Binding-site contacts:
Ligand atom CAE contacts residue ALA99 of chain 1.A at 3.9 Å (hydrophobic).
Ligand atom CAG contacts residue PHE153 of chain 1.A at 3.9 Å (hydrophobic).
Ligand atom CAI contacts residue LEU118 of chain 1.A at 3.9 Å (hydrophobic).
Ligand atom CAE contacts residue LEU118 of chain 1.A at 3.8 Å (hydrophobic).
Ligand atom CAE contacts residue VAL87 of chain 1.A at 3.5 Å (hydrophobic).
Ligand atom CAB contacts residue VAL103 of chain 1.A at 3.5 Å (hydrophobic).
Ligand atom CAH contacts residue MET102 of chain 1.A at 4.1 Å (hydrophobic).
Ligand atom CAD contacts residue ALA99 of chain 1.A at 3.8 Å (hydrophobic).
Ligand atom CAI contacts residue ALA99 of chain 1.A at 3.8 Å (hydrophobic).
Ligand atom CAC contacts residue LEU118 of chain 1.A at 4.0 Å (hydrophobic).
Ligand atom CAF contacts residue ALA99 of chain 1.A at 3.8 Å (hydrophobic).
Ligand atom CAH contacts residue LEU118 of chain 1.A at 4.0 Å (hydrophobic).
Ligand atom CAF contacts residue LEU84 of chain 1.A at 3.8 Å (hydrophobic).
Ligand atom CAE contacts residue LEU121 of chain 1.A at 3.8 Å (hydrophobic).
Ligand atom CAD contacts residue LEU84 of chain 1.A at 3.9 Å (hydrophobic).
Ligand atom CAF contacts residue LEU118 of chain 1.A at 4.0 Å (hydrophobic).
Ligand atom CAG contacts residue LEU118 of chain 1.A at 3.8 Å (hydrophobic).
Ligand atom CAH contacts residue VAL111 of chain 1.A at 3.5 Å (hydrophobic).
Ligand atom CAG contacts residue LEU121 of chain 1.A at 3.6 Å (hydrophobic).
Ligand atom CAA contacts residue LEU118 of chain 1.A at 3.7 Å (hydrophobic).
Ligand atom CAA contacts residue MET102 of chain 1.A at 4.3 Å (hydrophobic).
Ligand atom CAC contacts residue LEU91 of chain 1.A at 4.1 Å (hydrophobic).
Ligand atom CAH contacts residue PHE114 of chain 1.A at 4.3 Å (hydrophobic).
Ligand atom CAG contacts residue ALA99 of chain 1.A at 3.8 Å (hydrophobic).
Ligand atom CAJ contacts residue ALA99 of chain 1.A at 4.4 Å (hydrophobic).
Ligand atom CAJ contacts residue MET102 of chain 1.A at 3.8 Å (hydrophobic).
Ligand atom CAD contacts residue TYR88 of chain 1.A at 4.3 Å (hydrophobic).
Ligand atom CAB contacts residue ALA99 of chain 1.A at 3.7 Å (hydrophobic).
Ligand atom CAD contacts residue LEU118 of chain 1.A at 4.0 Å (hydrophobic).
Ligand atom CAE contacts residue LEU91 of chain 1.A at 3.8 Å (hydrophobic).
Ligand atom CAA contacts residue LEU121 of chain 1.A at 3.9 Å (hydrophobic).
Ligand atom CAB contacts residue VAL111 of chain 1.A at 3.6 Å (hydrophobic).
Ligand atom CAB contacts residue MET102 of chain 1.A at 3.7 Å (hydrophobic).
Ligand atom CAC contacts residue TYR88 of chain 1.A at 3.6 Å (hydrophobic).
Ligand atom CAA contacts residue LEU133 of chain 1.A at 4.3 Å (hydrophobic).
Ligand atom CAC contacts residue LEU84 of chain 1.A at 4.1 Å (hydrophobic).
Ligand atom CAC contacts residue ALA99 of chain 1.A at 3.9 Å (hydrophobic).
Ligand atom CAA contacts residue PHE114 of chain 1.A at 4.1 Å (hydrophobic).
Ligand atom CAJ contacts residue VAL111 of chain 1.A at 4.3 Å (hydrophobic).
Ligand atom CAC contacts residue VAL87 of chain 1.A at 3.5 Å (hydrophobic).

The small molecule below binds the protein below.
Small molecule (SMILES): CC[C@@H](C)c1ccccc1

Sequence of chain 1.A:
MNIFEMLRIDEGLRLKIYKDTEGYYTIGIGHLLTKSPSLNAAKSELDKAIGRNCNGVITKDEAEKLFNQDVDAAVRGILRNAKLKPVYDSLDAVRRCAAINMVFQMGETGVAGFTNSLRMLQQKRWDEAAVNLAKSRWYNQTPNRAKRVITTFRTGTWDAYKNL